Binding-site contacts:
Ligand atom C1 contacts residue ASN67 of chain 1.C at 1.4 Å.
Ligand atom N2 contacts residue ASN67 of chain 1.C at 3.0 Å (h-bond).
Ligand atom C3 contacts residue ASN67 of chain 1.C at 3.7 Å.
Ligand atom C8 contacts residue THR69 of chain 1.C at 3.8 Å.
Ligand atom O7 contacts residue ARG66 of chain 1.C at 4.2 Å.
Ligand atom O6 contacts residue ASN67 of chain 1.C at 3.7 Å.
Ligand atom C8 contacts residue THR63 of chain 1.C at 4.5 Å.
Ligand atom C5 contacts residue ASN67 of chain 1.C at 3.5 Å.
Ligand atom C6 contacts residue ASN67 of chain 1.C at 3.5 Å.
Ligand atom O5 contacts residue ASN67 of chain 1.C at 2.5 Å (h-bond).
Ligand atom O5 contacts residue THR69 of chain 1.C at 3.9 Å.
Ligand atom C6 contacts residue GLN288 of chain 1.C at 3.4 Å.
Ligand atom C5 contacts residue GLN288 of chain 1.C at 4.1 Å.
Ligand atom O5 contacts residue GLN288 of chain 1.C at 4.3 Å.
Ligand atom O6 contacts residue GLN288 of chain 1.C at 2.5 Å (h-bond).
Ligand atom C4 contacts residue ASN67 of chain 1.C at 4.0 Å.
Ligand atom C2 contacts residue ASN67 of chain 1.C at 2.4 Å.
Ligand atom O6 contacts residue THR69 of chain 1.C at 4.2 Å.
Ligand atom C8 contacts residue ASN67 of chain 1.C at 3.4 Å.
Ligand atom C7 contacts residue ASN67 of chain 1.C at 3.3 Å.
Ligand atom O6 contacts residue LEU70 of chain 1.C at 3.6 Å.
Ligand atom O7 contacts residue ASN67 of chain 1.C at 3.8 Å.

Sequence of chain 1.C:
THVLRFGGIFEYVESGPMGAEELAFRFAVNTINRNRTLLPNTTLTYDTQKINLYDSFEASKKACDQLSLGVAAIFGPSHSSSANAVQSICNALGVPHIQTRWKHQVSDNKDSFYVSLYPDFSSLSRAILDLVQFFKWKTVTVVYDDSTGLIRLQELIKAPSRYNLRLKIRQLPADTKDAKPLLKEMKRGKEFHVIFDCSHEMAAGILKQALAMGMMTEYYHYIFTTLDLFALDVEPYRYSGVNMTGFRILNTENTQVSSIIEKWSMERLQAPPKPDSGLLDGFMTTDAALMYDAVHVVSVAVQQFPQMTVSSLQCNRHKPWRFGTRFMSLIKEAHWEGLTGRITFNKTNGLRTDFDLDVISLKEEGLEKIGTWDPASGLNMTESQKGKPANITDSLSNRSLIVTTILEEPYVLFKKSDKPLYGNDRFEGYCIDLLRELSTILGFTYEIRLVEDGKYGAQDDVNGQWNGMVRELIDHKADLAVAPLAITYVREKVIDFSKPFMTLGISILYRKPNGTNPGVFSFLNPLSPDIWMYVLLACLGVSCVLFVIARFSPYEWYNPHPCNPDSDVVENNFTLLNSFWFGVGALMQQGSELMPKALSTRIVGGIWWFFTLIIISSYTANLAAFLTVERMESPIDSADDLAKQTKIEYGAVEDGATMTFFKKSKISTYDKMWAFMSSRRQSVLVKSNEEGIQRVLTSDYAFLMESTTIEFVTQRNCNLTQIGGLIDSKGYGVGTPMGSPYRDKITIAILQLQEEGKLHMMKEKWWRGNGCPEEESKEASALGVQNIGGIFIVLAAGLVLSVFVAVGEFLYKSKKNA

The small molecule below binds the protein below.
Small molecule (SMILES): CC(=O)N[C@H]1[C@H](O[C@H]2[C@H](O)[C@@H](NC(C)=O)CO[C@@H]2CO)O[C@H](CO)[C@@H](O[C@@H]2O[C@H](CO)[C@@H](O)[C@H](O)[C@@H]2O)[C@@H]1O